Sequence of chain 1.B:
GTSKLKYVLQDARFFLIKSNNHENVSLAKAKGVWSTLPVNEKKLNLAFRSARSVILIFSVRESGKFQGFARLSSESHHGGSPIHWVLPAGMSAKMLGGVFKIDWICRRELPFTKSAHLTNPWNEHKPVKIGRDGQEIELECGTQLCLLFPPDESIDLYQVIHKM

Binding-site contacts:
Ligand atom C01 contacts residue SO41 of chain 1.J at 3.7 Å.
Ligand atom C07 contacts residue TRP51 of chain 1.B at 3.6 Å (hydrophobic).
Ligand atom N04 contacts residue ASP150 of chain 1.B at 3.9 Å.
Ligand atom N12 contacts residue MET108 of chain 1.B at 4.1 Å.
Ligand atom C01 contacts residue MET108 of chain 1.B at 3.9 Å (hydrophobic).
Ligand atom C07 contacts residue ASN41 of chain 1.B at 4.1 Å.
Ligand atom N08 contacts residue SER52 of chain 1.B at 2.6 Å (h-bond).
Ligand atom C05 contacts residue LYS35 of chain 1.B at 3.7 Å.
Ligand atom N02 contacts residue LYS35 of chain 1.B at 3.1 Å (salt-bridge).
Ligand atom C01 contacts residue ARG78 of chain 1.B at 3.9 Å.
Ligand atom C11 contacts residue ASN41 of chain 1.B at 3.4 Å.
Ligand atom C09 contacts residue ASN41 of chain 1.B at 3.8 Å.
Ligand atom N04 contacts residue SER52 of chain 1.B at 3.9 Å.
Ligand atom C03 contacts residue LYS35 of chain 1.B at 3.5 Å.
Ligand atom N10 contacts residue SER36 of chain 1.B at 3.9 Å.
Ligand atom C01 contacts residue LYS35 of chain 1.B at 3.0 Å.
Ligand atom N02 contacts residue MET108 of chain 1.B at 3.9 Å.
Ligand atom C01 contacts residue ASN37 of chain 1.B at 3.6 Å.
Ligand atom C03 contacts residue ASP150 of chain 1.B at 3.3 Å.
Ligand atom N08 contacts residue TRP51 of chain 1.B at 3.4 Å.
Ligand atom N10 contacts residue ASN41 of chain 1.B at 3.0 Å (h-bond).
Ligand atom C09 contacts residue SER52 of chain 1.B at 3.2 Å.
Ligand atom N12 contacts residue SER36 of chain 1.B at 3.6 Å.
Ligand atom C11 contacts residue ASN37 of chain 1.B at 3.7 Å.
Ligand atom N08 contacts residue LEU113 of chain 1.B at 3.9 Å.
Ligand atom N12 contacts residue PRO105 of chain 1.B at 3.7 Å.
Ligand atom C11 contacts residue PRO105 of chain 1.B at 3.6 Å (hydrophobic).
Ligand atom C06 contacts residue TRP51 of chain 1.B at 4.0 Å (hydrophobic).
Ligand atom C09 contacts residue TRP102 of chain 1.B at 3.5 Å (hydrophobic).
Ligand atom C09 contacts residue TRP51 of chain 1.B at 3.7 Å (hydrophobic).
Ligand atom N10 contacts residue TRP51 of chain 1.B at 4.0 Å.
Ligand atom C11 contacts residue SER36 of chain 1.B at 3.4 Å.
Ligand atom C05 contacts residue SER36 of chain 1.B at 3.9 Å.
Ligand atom N12 contacts residue ASN37 of chain 1.B at 3.1 Å (h-bond).
Ligand atom C05 contacts residue ASN37 of chain 1.B at 3.9 Å.
Ligand atom C07 contacts residue SER52 of chain 1.B at 3.8 Å.
Ligand atom C05 contacts residue MET108 of chain 1.B at 3.9 Å (hydrophobic).
Ligand atom N02 contacts residue SER36 of chain 1.B at 4.2 Å.
Ligand atom C09 contacts residue LEU113 of chain 1.B at 4.2 Å (hydrophobic).
Ligand atom C06 contacts residue SER52 of chain 1.B at 4.2 Å.

This small molecule binds to this protein.
Small molecule (SMILES): CNc1ncnc2c1ncn2C